Sequence of chain 1.A:
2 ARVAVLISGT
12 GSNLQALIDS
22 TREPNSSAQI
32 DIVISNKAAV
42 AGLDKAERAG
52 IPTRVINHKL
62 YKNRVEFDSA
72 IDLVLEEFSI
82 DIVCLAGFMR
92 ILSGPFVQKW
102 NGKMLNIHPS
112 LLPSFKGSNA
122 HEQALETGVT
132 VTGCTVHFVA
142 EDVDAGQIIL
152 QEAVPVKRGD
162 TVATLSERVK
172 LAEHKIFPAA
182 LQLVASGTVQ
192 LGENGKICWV

This small molecule binds to this protein.
Small molecule (SMILES): NCC(=O)N[C@@H]1O[C@H](COP(=O)([O-])[O-])[C@@H](O)[C@H]1O

Binding-site contacts:
Ligand atom O18 contacts residue SER13 of chain 1.A at 2.6 Å (h-bond).
Ligand atom O6 contacts residue PRO110 of chain 1.A at 4.1 Å.
Ligand atom P15 contacts residue ASN14 of chain 1.A at 4.0 Å.
Ligand atom O16 contacts residue SER13 of chain 1.A at 3.5 Å (h-bond).
Ligand atom C2 contacts residue GLU174 of chain 1.A at 3.3 Å.
Ligand atom O18 contacts residue ASN14 of chain 1.A at 4.0 Å.
Ligand atom O22 contacts residue MET90 of chain 1.A at 4.0 Å.
Ligand atom O17 contacts residue THR11 of chain 1.A at 3.5 Å (h-bond).
Ligand atom O8 contacts residue PRO110 of chain 1.A at 3.3 Å.
Ligand atom O18 contacts residue GLY12 of chain 1.A at 3.5 Å (h-bond).
Ligand atom P15 contacts residue GLY12 of chain 1.A at 3.6 Å.
Ligand atom N24 contacts residue MET90 of chain 1.A at 3.6 Å.
Ligand atom O18 contacts residue LYS171 of chain 1.A at 3.3 Å (salt-bridge).
Ligand atom O17 contacts residue GLY12 of chain 1.A at 2.9 Å (h-bond).
Ligand atom O6 contacts residue GLU174 of chain 1.A at 2.8 Å (salt-bridge).
Ligand atom N24 contacts residue 3YG1 of chain 1.C at 3.7 Å.
Ligand atom O17 contacts residue SER13 of chain 1.A at 4.0 Å.
Ligand atom N24 contacts residue HIS109 of chain 1.A at 4.0 Å.
Ligand atom C21 contacts residue PRO110 of chain 1.A at 3.6 Å (hydrophobic).
Ligand atom N19 contacts residue PRO110 of chain 1.A at 3.9 Å.
Ligand atom P15 contacts residue SER13 of chain 1.A at 3.5 Å.
Ligand atom C23 contacts residue MET90 of chain 1.A at 3.8 Å (hydrophobic).
Ligand atom O4 contacts residue GLY88 of chain 1.A at 4.0 Å.
Ligand atom O22 contacts residue PRO110 of chain 1.A at 3.5 Å.
Ligand atom C3 contacts residue PRO110 of chain 1.A at 3.9 Å (hydrophobic).
Ligand atom C23 contacts residue ILE108 of chain 1.A at 4.0 Å (hydrophobic).
Ligand atom O8 contacts residue HIS109 of chain 1.A at 4.1 Å.
Ligand atom O6 contacts residue LYS171 of chain 1.A at 3.7 Å.
Ligand atom O8 contacts residue GLU174 of chain 1.A at 2.7 Å (salt-bridge).
Ligand atom O18 contacts residue THR11 of chain 1.A at 3.7 Å.
Ligand atom O12 contacts residue LYS171 of chain 1.A at 3.4 Å (salt-bridge).
Ligand atom N24 contacts residue GLY118 of chain 1.A at 3.8 Å.
Ligand atom C21 contacts residue MET90 of chain 1.A at 3.8 Å (hydrophobic).
Ligand atom N19 contacts residue ILE108 of chain 1.A at 3.9 Å.
Ligand atom C10 contacts residue GLY88 of chain 1.A at 3.5 Å.
Ligand atom C1 contacts residue LYS171 of chain 1.A at 4.0 Å.
Ligand atom O16 contacts residue ASN14 of chain 1.A at 3.0 Å (h-bond).
Ligand atom C1 contacts residue GLU174 of chain 1.A at 3.1 Å.
Ligand atom O8 contacts residue ILE108 of chain 1.A at 3.6 Å.
Ligand atom C1 contacts residue ASN14 of chain 1.A at 3.8 Å.